Binding-site contacts:
Ligand atom C1 contacts residue SER800 of chain 1.D at 3.2 Å.
Ligand atom C1 contacts residue ASN798 of chain 1.D at 1.4 Å.
Ligand atom C6 contacts residue SER800 of chain 1.D at 3.3 Å.
Ligand atom O5 contacts residue ASN798 of chain 1.D at 2.3 Å (h-bond).
Ligand atom O5 contacts residue SER800 of chain 1.D at 2.8 Å (h-bond).
Ligand atom N2 contacts residue ASN798 of chain 1.D at 3.6 Å (h-bond).
Ligand atom C7 contacts residue ASN798 of chain 1.D at 4.0 Å.
Ligand atom O7 contacts residue ASN798 of chain 1.D at 3.6 Å (h-bond).
Ligand atom O3 contacts residue ASN798 of chain 1.D at 3.5 Å (h-bond).
Ligand atom O5 contacts residue GLN801 of chain 1.D at 4.0 Å.
Ligand atom C6 contacts residue GLN801 of chain 1.D at 3.3 Å.
Ligand atom C2 contacts residue ASN798 of chain 1.D at 2.5 Å.
Ligand atom C5 contacts residue SER800 of chain 1.D at 3.3 Å.
Ligand atom C4 contacts residue ASN798 of chain 1.D at 4.2 Å.
Ligand atom C3 contacts residue ASN798 of chain 1.D at 3.5 Å.
Ligand atom C5 contacts residue ASN798 of chain 1.D at 3.6 Å.
Ligand atom O6 contacts residue GLN801 of chain 1.D at 2.7 Å (h-bond).
Ligand atom C8 contacts residue GLN801 of chain 1.D at 4.2 Å.
Ligand atom O6 contacts residue SER800 of chain 1.D at 4.0 Å.

Sequence of chain 1.D:
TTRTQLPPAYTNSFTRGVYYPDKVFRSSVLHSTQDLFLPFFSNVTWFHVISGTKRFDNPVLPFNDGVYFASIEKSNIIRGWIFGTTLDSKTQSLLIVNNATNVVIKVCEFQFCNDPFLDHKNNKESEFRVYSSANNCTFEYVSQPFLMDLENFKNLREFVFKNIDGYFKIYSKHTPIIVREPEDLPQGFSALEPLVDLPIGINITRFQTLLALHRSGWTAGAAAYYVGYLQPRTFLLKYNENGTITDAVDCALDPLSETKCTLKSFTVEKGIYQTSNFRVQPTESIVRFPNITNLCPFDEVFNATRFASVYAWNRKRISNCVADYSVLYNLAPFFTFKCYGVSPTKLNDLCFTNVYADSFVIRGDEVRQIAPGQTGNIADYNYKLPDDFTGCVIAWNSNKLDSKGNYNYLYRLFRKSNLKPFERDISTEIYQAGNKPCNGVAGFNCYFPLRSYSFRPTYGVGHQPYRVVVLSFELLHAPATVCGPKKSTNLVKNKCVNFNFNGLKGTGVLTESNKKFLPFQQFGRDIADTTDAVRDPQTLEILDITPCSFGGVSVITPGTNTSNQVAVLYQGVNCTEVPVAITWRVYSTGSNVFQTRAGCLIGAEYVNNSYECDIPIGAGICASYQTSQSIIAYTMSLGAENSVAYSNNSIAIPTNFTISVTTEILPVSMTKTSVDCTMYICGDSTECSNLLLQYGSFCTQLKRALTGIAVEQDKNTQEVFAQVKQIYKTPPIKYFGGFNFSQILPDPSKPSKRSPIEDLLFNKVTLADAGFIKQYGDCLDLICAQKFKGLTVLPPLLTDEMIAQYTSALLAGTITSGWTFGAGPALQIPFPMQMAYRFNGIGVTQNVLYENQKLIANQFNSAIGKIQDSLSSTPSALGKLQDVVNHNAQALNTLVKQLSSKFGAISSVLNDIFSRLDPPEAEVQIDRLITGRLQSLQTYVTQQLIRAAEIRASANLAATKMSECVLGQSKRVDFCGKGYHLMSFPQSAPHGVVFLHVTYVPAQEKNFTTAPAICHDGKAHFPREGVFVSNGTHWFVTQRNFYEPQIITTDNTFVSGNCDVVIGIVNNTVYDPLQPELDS

This small molecule binds to this protein.
Small molecule (SMILES): CC(=O)N[C@H]1[C@H](O[C@H]2[C@H](O)[C@@H](NC(C)=O)CO[C@@H]2CO)O[C@H](CO)[C@@H](O)[C@@H]1O